The small molecule below binds the protein below.
Small molecule (SMILES): CCCCCCCCCCCC[N+](C)(C)CCCS(=O)(=O)O

Sequence of chain 35.A:
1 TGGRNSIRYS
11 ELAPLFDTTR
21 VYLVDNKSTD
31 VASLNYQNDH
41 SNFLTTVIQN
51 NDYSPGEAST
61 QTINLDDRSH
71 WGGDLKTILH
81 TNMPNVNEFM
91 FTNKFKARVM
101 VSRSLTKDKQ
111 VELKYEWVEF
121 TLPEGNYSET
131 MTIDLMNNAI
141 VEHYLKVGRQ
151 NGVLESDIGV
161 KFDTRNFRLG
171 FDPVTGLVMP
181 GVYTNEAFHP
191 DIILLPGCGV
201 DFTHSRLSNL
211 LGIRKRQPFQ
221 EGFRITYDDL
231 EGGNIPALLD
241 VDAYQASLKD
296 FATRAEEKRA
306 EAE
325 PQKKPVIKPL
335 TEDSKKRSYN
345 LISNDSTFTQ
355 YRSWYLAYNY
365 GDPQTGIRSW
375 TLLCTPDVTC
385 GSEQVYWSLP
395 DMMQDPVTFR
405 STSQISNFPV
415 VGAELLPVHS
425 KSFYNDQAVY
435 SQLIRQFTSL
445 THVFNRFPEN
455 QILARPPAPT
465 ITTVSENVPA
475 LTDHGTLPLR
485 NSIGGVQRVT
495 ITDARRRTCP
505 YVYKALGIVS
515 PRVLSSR

Binding-site contacts:
Ligand atom O3S contacts residue THR226 of chain 35.A at 4.0 Å.
Ligand atom C16 contacts residue TRP117 of chain 35.A at 3.7 Å (hydrophobic).
Ligand atom C14 contacts residue ARG224 of chain 35.A at 4.5 Å.
Ligand atom C13 contacts residue ARG224 of chain 35.A at 4.1 Å.
Ligand atom O1S contacts residue THR226 of chain 35.A at 4.3 Å.
Ligand atom C3 contacts residue ARG98 of chain 35.A at 3.2 Å.
Ligand atom C2 contacts residue ARG98 of chain 35.A at 3.4 Å.
Ligand atom C2 contacts residue ARG224 of chain 35.A at 3.8 Å.
Ligand atom O1S contacts residue ARG98 of chain 35.A at 3.6 Å.
Ligand atom O1S contacts residue ASP228 of chain 35.A at 3.6 Å.
Ligand atom N1 contacts residue ARG224 of chain 35.A at 4.2 Å.
Ligand atom C16 contacts residue ARG224 of chain 35.A at 4.0 Å.
Ligand atom S1 contacts residue ARG98 of chain 35.A at 4.4 Å.
Ligand atom C1 contacts residue ARG98 of chain 35.A at 3.2 Å.
Ligand atom N1 contacts residue ARG98 of chain 35.A at 4.3 Å.
Ligand atom C15 contacts residue ARG224 of chain 35.A at 3.3 Å.
Ligand atom C3 contacts residue ARG224 of chain 35.A at 3.5 Å.
Ligand atom C3 contacts residue TRP117 of chain 35.A at 3.5 Å (hydrophobic).
Ligand atom C15 contacts residue TRP117 of chain 35.A at 4.2 Å (hydrophobic).
Ligand atom C1 contacts residue ARG224 of chain 35.A at 3.8 Å.
Ligand atom N1 contacts residue TRP117 of chain 35.A at 4.1 Å.